Binding-site contacts:
Ligand atom C4 contacts residue PRO41 of chain 1.A at 3.6 Å (hydrophobic).
Ligand atom C2 contacts residue LEU51 of chain 1.A at 3.5 Å (hydrophobic).
Ligand atom C29 contacts residue PRO41 of chain 1.A at 4.0 Å (hydrophobic).
Ligand atom C6 contacts residue PRO41 of chain 1.A at 3.9 Å (hydrophobic).
Ligand atom N7 contacts residue LEU51 of chain 1.A at 3.9 Å.
Ligand atom C22 contacts residue LEU53 of chain 1.A at 3.7 Å (hydrophobic).
Ligand atom C23 contacts residue ILE105 of chain 1.A at 3.5 Å (hydrophobic).
Ligand atom C3 contacts residue PRO41 of chain 1.A at 4.2 Å (hydrophobic).
Ligand atom C5 contacts residue PRO41 of chain 1.A at 4.1 Å (hydrophobic).
Ligand atom C25 contacts residue ASN99 of chain 1.A at 3.8 Å.
Ligand atom C23 contacts residue PRO41 of chain 1.A at 4.1 Å (hydrophobic).
Ligand atom N27 contacts residue CYS95 of chain 1.A at 4.0 Å.
Ligand atom C21 contacts residue LEU53 of chain 1.A at 4.2 Å (hydrophobic).
Ligand atom C2 contacts residue PRO41 of chain 1.A at 3.5 Å (hydrophobic).
Ligand atom C1 contacts residue ILE105 of chain 1.A at 4.1 Å (hydrophobic).
Ligand atom C22 contacts residue ILE105 of chain 1.A at 4.0 Å (hydrophobic).
Ligand atom N27 contacts residue ASN99 of chain 1.A at 3.7 Å.
Ligand atom C22 contacts residue ASN99 of chain 1.A at 4.0 Å.
Ligand atom C25 contacts residue ILE105 of chain 1.A at 3.7 Å (hydrophobic).
Ligand atom C23 contacts residue LEU51 of chain 1.A at 4.2 Å (hydrophobic).
Ligand atom C10 contacts residue PRO41 of chain 1.A at 4.2 Å (hydrophobic).
Ligand atom C1 contacts residue PRO41 of chain 1.A at 3.8 Å (hydrophobic).
Ligand atom C25 contacts residue LEU53 of chain 1.A at 4.0 Å (hydrophobic).
Ligand atom C1 contacts residue LEU51 of chain 1.A at 3.9 Å (hydrophobic).
Ligand atom C20 contacts residue LEU51 of chain 1.A at 3.9 Å (hydrophobic).
Ligand atom N27 contacts residue VAL46 of chain 1.A at 4.1 Å.
Ligand atom C3 contacts residue ILE105 of chain 1.A at 4.1 Å (hydrophobic).
Ligand atom C4 contacts residue LEU51 of chain 1.A at 3.7 Å (hydrophobic).
Ligand atom C28 contacts residue ILE105 of chain 1.A at 3.9 Å (hydrophobic).
Ligand atom C28 contacts residue VAL46 of chain 1.A at 3.8 Å (hydrophobic).
Ligand atom N24 contacts residue ILE105 of chain 1.A at 3.5 Å.
Ligand atom N7 contacts residue PRO41 of chain 1.A at 3.6 Å.
Ligand atom C29 contacts residue PHE42 of chain 1.A at 3.7 Å (hydrophobic).
Ligand atom C10 contacts residue TRP40 of chain 1.A at 4.0 Å (hydrophobic).
Ligand atom C11 contacts residue TRP40 of chain 1.A at 3.5 Å (hydrophobic).
Ligand atom C29 contacts residue VAL46 of chain 1.A at 3.6 Å (hydrophobic).
Ligand atom N26 contacts residue ASN99 of chain 1.A at 2.9 Å (h-bond).
Ligand atom C13 contacts residue MET108 of chain 1.A at 4.0 Å (hydrophobic).
Ligand atom C21 contacts residue ILE105 of chain 1.A at 4.1 Å (hydrophobic).
Ligand atom C20 contacts residue ILE105 of chain 1.A at 3.8 Å (hydrophobic).

This small molecule binds to this protein.
Small molecule (SMILES): Cc1nnc2ccc(-c3cc(O[C@H](C)[C@H]4CNC(=O)C4)c4cccnc4c3)cn12

Sequence of chain 1.A:
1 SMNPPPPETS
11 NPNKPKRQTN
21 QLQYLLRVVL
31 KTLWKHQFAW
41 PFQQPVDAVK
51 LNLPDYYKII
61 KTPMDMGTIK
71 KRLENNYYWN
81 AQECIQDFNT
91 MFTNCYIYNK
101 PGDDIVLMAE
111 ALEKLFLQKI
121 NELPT